Binding-site contacts:
Ligand atom O6 contacts residue LEU151 of chain 35.B at 3.4 Å.
Ligand atom C2 contacts residue ASN87 of chain 35.B at 2.4 Å.
Ligand atom C4 contacts residue LEU151 of chain 35.B at 4.4 Å (hydrophobic).
Ligand atom O5 contacts residue SER89 of chain 35.B at 4.1 Å.
Ligand atom O7 contacts residue ASP85 of chain 35.B at 4.3 Å.
Ligand atom C6 contacts residue LEU151 of chain 35.B at 3.8 Å (hydrophobic).
Ligand atom O7 contacts residue ASN87 of chain 35.B at 3.9 Å.
Ligand atom O4 contacts residue LEU151 of chain 35.B at 3.7 Å.
Ligand atom O5 contacts residue ASN87 of chain 35.B at 2.3 Å (h-bond).
Ligand atom C5 contacts residue ASN87 of chain 35.B at 3.7 Å.
Ligand atom C1 contacts residue ASN87 of chain 35.B at 1.4 Å.
Ligand atom C1 contacts residue SER89 of chain 35.B at 4.5 Å.
Ligand atom C5 contacts residue SER89 of chain 35.B at 4.3 Å.
Ligand atom O5 contacts residue SER79 of chain 35.B at 4.4 Å.
Ligand atom C7 contacts residue ASN87 of chain 35.B at 3.6 Å.
Ligand atom C3 contacts residue ASN87 of chain 35.B at 3.7 Å.
Ligand atom C5 contacts residue LEU151 of chain 35.B at 4.1 Å (hydrophobic).
Ligand atom N2 contacts residue ASN87 of chain 35.B at 2.9 Å (h-bond).
Ligand atom C4 contacts residue ASN87 of chain 35.B at 4.2 Å.

Sequence of chain 35.B:
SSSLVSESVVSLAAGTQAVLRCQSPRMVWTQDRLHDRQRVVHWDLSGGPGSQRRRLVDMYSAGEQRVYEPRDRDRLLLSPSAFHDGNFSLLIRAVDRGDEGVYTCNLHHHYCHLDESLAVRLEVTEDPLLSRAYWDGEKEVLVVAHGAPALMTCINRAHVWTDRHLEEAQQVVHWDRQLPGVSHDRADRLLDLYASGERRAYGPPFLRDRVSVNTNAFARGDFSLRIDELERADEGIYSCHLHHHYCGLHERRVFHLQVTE

The small molecule below binds the protein below.
Small molecule (SMILES): CC(=O)N[C@@H]1[C@@H](O)[C@H](O)[C@@H](CO)O[C@H]1O